Sequence of chain 1.D:
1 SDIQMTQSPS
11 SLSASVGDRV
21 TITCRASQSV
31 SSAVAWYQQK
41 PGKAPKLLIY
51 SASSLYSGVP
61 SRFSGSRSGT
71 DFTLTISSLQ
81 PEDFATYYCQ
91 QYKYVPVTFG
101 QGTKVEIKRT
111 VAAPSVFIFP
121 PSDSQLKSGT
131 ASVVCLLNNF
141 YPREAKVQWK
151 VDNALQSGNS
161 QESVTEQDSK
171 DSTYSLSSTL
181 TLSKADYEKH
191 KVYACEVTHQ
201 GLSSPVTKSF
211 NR

A small-molecule ligand and the protein it binds are described below.
Small molecule (SMILES): CC(C)[C@H](N)C(=O)N[C@@H](Cc1ccc(O)cc1)C(=O)N[C@H](C(=O)N[C@@H](CCCNC(N)=[NH2+])C(=O)N[C@@H](COP(=O)(O)O)C(=O)N[C@H](C(=O)NCC(=O)N[C@H](C=O)CCC(=O)O)[C@@H](C)OP(=O)(O)O)[C@@H](C)OP(=O)(O)O

Binding-site contacts:
Ligand atom N contacts residue LYS10 of chain 1.A at 3.1 Å (salt-bridge).
Ligand atom O contacts residue ARG7 of chain 1.A at 2.8 Å (salt-bridge).
Ligand atom OE1 contacts residue THR6 of chain 1.A at 3.0 Å (h-bond).
Ligand atom N contacts residue VAL8 of chain 1.A at 3.0 Å (h-bond).
Ligand atom O1P contacts residue LYS107 of chain 1.A at 2.9 Å (salt-bridge).
Ligand atom C contacts residue ARG7 of chain 1.A at 2.8 Å.
Ligand atom N contacts residue ARG7 of chain 1.A at 3.0 Å (salt-bridge).
Ligand atom CB contacts residue THR6 of chain 1.A at 3.4 Å.
Ligand atom O2P contacts residue ARG67 of chain 1.D at 2.7 Å (salt-bridge).
Ligand atom O contacts residue VAL8 of chain 1.A at 2.8 Å (h-bond).
Ligand atom CB contacts residue ARG7 of chain 1.A at 3.3 Å.
Ligand atom O contacts residue LYS10 of chain 1.A at 2.8 Å (salt-bridge).
Ligand atom P contacts residue LYS107 of chain 1.A at 3.4 Å.
Ligand atom CA contacts residue VAL8 of chain 1.A at 3.1 Å (hydrophobic).
Ligand atom P contacts residue ARG7 of chain 1.A at 3.5 Å.
Ligand atom O2P contacts residue LYS107 of chain 1.A at 3.6 Å (salt-bridge).
Ligand atom O contacts residue LYS107 of chain 1.A at 3.2 Å (salt-bridge).
Ligand atom OE1 contacts residue VAL8 of chain 1.A at 3.6 Å.
Ligand atom O3P contacts residue ARG25 of chain 1.A at 3.0 Å (salt-bridge).
Ligand atom OG1 contacts residue LYS11 of chain 1.A at 3.3 Å.
Ligand atom O2P contacts residue LYS10 of chain 1.A at 2.9 Å (salt-bridge).
Ligand atom OE2 contacts residue ARG103 of chain 1.A at 3.5 Å.
Ligand atom O contacts residue ARG7 of chain 1.A at 3.1 Å.
Ligand atom OG1 contacts residue LEU166 of chain 1.A at 3.6 Å.
Ligand atom O1P contacts residue ARG67 of chain 1.D at 3.2 Å (salt-bridge).
Ligand atom O3P contacts residue LEU166 of chain 1.A at 3.5 Å.
Ligand atom O2P contacts residue LYS11 of chain 1.A at 2.7 Å (salt-bridge).
Ligand atom CA contacts residue ARG7 of chain 1.A at 3.6 Å.
Ligand atom CA contacts residue ARG7 of chain 1.A at 3.2 Å.
Ligand atom OE2 contacts residue LEU100 of chain 1.A at 3.5 Å (h-bond).
Ligand atom O contacts residue LYS11 of chain 1.A at 3.5 Å (salt-bridge).
Ligand atom CG2 contacts residue LYS10 of chain 1.A at 3.3 Å.
Ligand atom OG1 contacts residue LYS107 of chain 1.A at 3.1 Å (salt-bridge).
Ligand atom C contacts residue VAL8 of chain 1.A at 3.4 Å (hydrophobic).
Ligand atom O1P contacts residue SER31 of chain 1.D at 3.0 Å (h-bond).
Ligand atom N contacts residue THR6 of chain 1.A at 3.1 Å (h-bond).
Ligand atom O3P contacts residue SER31 of chain 1.D at 3.2 Å (h-bond).
Ligand atom OG contacts residue ARG7 of chain 1.A at 2.6 Å (salt-bridge).
Ligand atom O2P contacts residue ARG7 of chain 1.A at 2.9 Å (salt-bridge).
Ligand atom O1P contacts residue SER29 of chain 1.D at 3.2 Å (h-bond).

Sequence of chain 1.A:
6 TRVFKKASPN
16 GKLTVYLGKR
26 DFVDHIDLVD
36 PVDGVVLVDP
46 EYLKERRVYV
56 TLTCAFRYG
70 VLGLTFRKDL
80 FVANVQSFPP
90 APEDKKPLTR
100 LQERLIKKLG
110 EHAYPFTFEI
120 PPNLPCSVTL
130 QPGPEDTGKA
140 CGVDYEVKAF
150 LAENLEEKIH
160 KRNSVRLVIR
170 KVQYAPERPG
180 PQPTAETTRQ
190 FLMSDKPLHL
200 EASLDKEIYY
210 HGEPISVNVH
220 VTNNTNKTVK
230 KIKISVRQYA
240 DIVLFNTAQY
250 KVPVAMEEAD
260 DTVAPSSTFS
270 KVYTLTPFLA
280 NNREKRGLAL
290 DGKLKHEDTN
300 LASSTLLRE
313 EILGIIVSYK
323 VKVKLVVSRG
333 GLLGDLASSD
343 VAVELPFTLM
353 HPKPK